The small molecule below binds the protein below.
Small molecule (SMILES): CC(=O)N[C@@H]1[C@@H](O)[C@H](O)[C@@H](CO)O[C@H]1O

Sequence of chain 1.A:
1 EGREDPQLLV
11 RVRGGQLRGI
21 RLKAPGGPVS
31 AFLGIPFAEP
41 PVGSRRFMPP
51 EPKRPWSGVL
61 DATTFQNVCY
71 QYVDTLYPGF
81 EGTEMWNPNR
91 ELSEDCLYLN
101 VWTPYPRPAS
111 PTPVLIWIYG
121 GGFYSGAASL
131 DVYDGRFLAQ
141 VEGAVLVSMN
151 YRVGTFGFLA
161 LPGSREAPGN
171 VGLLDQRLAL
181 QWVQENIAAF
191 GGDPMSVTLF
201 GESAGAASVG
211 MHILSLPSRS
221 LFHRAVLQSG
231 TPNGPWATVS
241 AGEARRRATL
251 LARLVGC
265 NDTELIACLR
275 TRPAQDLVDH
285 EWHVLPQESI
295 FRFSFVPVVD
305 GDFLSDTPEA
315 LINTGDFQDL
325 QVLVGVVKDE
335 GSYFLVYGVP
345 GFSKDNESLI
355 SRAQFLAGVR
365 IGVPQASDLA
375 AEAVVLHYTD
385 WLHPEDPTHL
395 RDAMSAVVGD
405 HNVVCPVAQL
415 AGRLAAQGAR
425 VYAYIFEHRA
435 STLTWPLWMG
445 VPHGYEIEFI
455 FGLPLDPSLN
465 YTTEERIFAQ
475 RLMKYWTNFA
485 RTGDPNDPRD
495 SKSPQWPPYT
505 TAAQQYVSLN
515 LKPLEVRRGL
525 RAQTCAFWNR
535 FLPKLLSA

Binding-site contacts:
Ligand atom C4 contacts residue ASN464 of chain 1.A at 4.2 Å.
Ligand atom C8 contacts residue ASN464 of chain 1.A at 4.4 Å.
Ligand atom C7 contacts residue SER462 of chain 1.A at 4.3 Å.
Ligand atom N2 contacts residue SER462 of chain 1.A at 3.9 Å.
Ligand atom N2 contacts residue ASN464 of chain 1.A at 2.9 Å (h-bond).
Ligand atom C8 contacts residue SER462 of chain 1.A at 3.9 Å.
Ligand atom O5 contacts residue ASN464 of chain 1.A at 2.4 Å (h-bond).
Ligand atom C3 contacts residue ASN464 of chain 1.A at 3.8 Å.
Ligand atom C1 contacts residue ASN464 of chain 1.A at 1.4 Å.
Ligand atom C5 contacts residue ASN464 of chain 1.A at 3.7 Å.
Ligand atom C2 contacts residue ASN464 of chain 1.A at 2.5 Å.
Ligand atom C7 contacts residue ASN464 of chain 1.A at 3.3 Å.
Ligand atom C8 contacts residue LEU463 of chain 1.A at 4.5 Å (hydrophobic).
Ligand atom O7 contacts residue ASN464 of chain 1.A at 3.4 Å (h-bond).